Binding-site contacts:
Ligand atom C08 contacts residue HIS178 of chain 1.F at 3.4 Å.
Ligand atom C28 contacts residue TYR91 of chain 1.F at 2.9 Å (hydrophobic).
Ligand atom C27 contacts residue TYR91 of chain 1.F at 3.1 Å (hydrophobic).
Ligand atom O02 contacts residue GLY118 of chain 1.F at 3.6 Å.
Ligand atom C26 contacts residue TRP182 of chain 1.F at 3.5 Å (hydrophobic).
Ligand atom C24 contacts residue MET28 of chain 1.F at 3.5 Å (hydrophobic).
Ligand atom C26 contacts residue TRP95 of chain 1.F at 3.4 Å (hydrophobic).
Ligand atom C17 contacts residue LYS48 of chain 1.F at 3.6 Å.
Ligand atom C21 contacts residue MET28 of chain 1.F at 3.5 Å (hydrophobic).
Ligand atom C01 contacts residue TYR193 of chain 1.F at 3.4 Å (hydrophobic).
Ligand atom C02 contacts residue TYR193 of chain 1.F at 3.6 Å (hydrophobic).
Ligand atom O01 contacts residue TRP182 of chain 1.F at 3.5 Å (h-bond).
Ligand atom C26 contacts residue MET28 of chain 1.F at 3.6 Å (hydrophobic).
Ligand atom C27 contacts residue TRP95 of chain 1.F at 3.4 Å (hydrophobic).
Ligand atom C28 contacts residue MET28 of chain 1.F at 3.7 Å (hydrophobic).
Ligand atom O02 contacts residue MET174 of chain 1.F at 3.3 Å.
Ligand atom C18 contacts residue ALA49 of chain 1.F at 3.5 Å (hydrophobic).
Ligand atom C11 contacts residue TRP117 of chain 1.F at 3.6 Å (hydrophobic).
Ligand atom C07 contacts residue GLY118 of chain 1.F at 3.6 Å.
Ligand atom C20 contacts residue TYR141 of chain 1.F at 3.4 Å (hydrophobic).
Ligand atom O01 contacts residue HIS178 of chain 1.F at 2.8 Å.
Ligand atom C26 contacts residue HIS25 of chain 1.F at 3.4 Å.
Ligand atom C06 contacts residue MET174 of chain 1.F at 3.6 Å (hydrophobic).
Ligand atom C27 contacts residue MET28 of chain 1.F at 3.5 Å (hydrophobic).
Ligand atom C07 contacts residue HIS178 of chain 1.F at 3.2 Å.
Ligand atom C27 contacts residue HIS25 of chain 1.F at 3.5 Å.
Ligand atom C08 contacts residue ILE114 of chain 1.F at 3.6 Å (hydrophobic).
Ligand atom O03 contacts residue HIS25 of chain 1.F at 2.7 Å (h-bond).
Ligand atom C06 contacts residue HIS178 of chain 1.F at 3.4 Å.
Ligand atom C03 contacts residue LEU121 of chain 1.F at 3.6 Å (hydrophobic).
Ligand atom C06 contacts residue PHE122 of chain 1.F at 3.5 Å (hydrophobic).
Ligand atom C23 contacts residue TRP182 of chain 1.F at 3.7 Å (hydrophobic).
Ligand atom O03 contacts residue TYR91 of chain 1.F at 2.6 Å (h-bond).
Ligand atom C25 contacts residue TRP182 of chain 1.F at 3.5 Å (hydrophobic).
Ligand atom C05 contacts residue HIS178 of chain 1.F at 3.7 Å.
Ligand atom O03 contacts residue TRP95 of chain 1.F at 2.9 Å (h-bond).
Ligand atom O01 contacts residue TYR193 of chain 1.F at 3.4 Å (h-bond).
Ligand atom C22 contacts residue MET28 of chain 1.F at 3.6 Å (hydrophobic).
Ligand atom C08 contacts residue GLY118 of chain 1.F at 3.4 Å.
Ligand atom C19 contacts residue ALA49 of chain 1.F at 3.6 Å (hydrophobic).

Sequence of chain 1.F:
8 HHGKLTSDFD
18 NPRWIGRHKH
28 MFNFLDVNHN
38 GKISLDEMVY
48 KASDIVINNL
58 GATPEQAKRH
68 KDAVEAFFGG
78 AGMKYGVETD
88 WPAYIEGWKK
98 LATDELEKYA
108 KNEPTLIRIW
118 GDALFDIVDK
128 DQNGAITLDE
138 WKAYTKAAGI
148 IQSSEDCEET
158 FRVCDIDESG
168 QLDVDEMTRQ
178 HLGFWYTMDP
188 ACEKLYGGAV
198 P

This protein binds this small molecule.
Small molecule (SMILES): O=C1c2cc(-c3ccc(O)cc3)cc(Cc3ccccc3)c2C[C@@H]1Cc1ccc(O)cc1